This protein binds this small molecule.
Small molecule (SMILES): CC1(C)N=C(N)N=C(N)N1OCC(=O)Nc1ccc(Cl)cc1

Binding-site contacts:
Ligand atom CAQ contacts residue LEU119 of chain 1.A at 3.8 Å (hydrophobic).
Ligand atom NAD contacts residue ALA16 of chain 1.A at 3.6 Å.
Ligand atom NAB contacts residue PHE58 of chain 1.A at 3.3 Å.
Ligand atom CAI contacts residue LEU46 of chain 1.A at 3.9 Å (hydrophobic).
Ligand atom NAB contacts residue ILE14 of chain 1.A at 3.6 Å.
Ligand atom NAF contacts residue PHE58 of chain 1.A at 3.8 Å.
Ligand atom NAG contacts residue NDP1 of chain 1.E at 3.4 Å.
Ligand atom NAH contacts residue ALA16 of chain 1.A at 3.8 Å.
Ligand atom CAJ contacts residue PHE58 of chain 1.A at 3.7 Å (hydrophobic).
Ligand atom CAM contacts residue ASN108 of chain 1.A at 3.5 Å.
Ligand atom NAN contacts residue ASN108 of chain 1.A at 3.2 Å (h-bond).
Ligand atom NAH contacts residue ASP54 of chain 1.A at 3.1 Å (salt-bridge).
Ligand atom CAI contacts residue NDP1 of chain 1.E at 4.0 Å.
Ligand atom CAI contacts residue ALA16 of chain 1.A at 3.9 Å (hydrophobic).
Ligand atom CAA contacts residue NDP1 of chain 1.E at 3.9 Å.
Ligand atom NAH contacts residue CYS15 of chain 1.A at 3.0 Å (h-bond).
Ligand atom CAC contacts residue ALA16 of chain 1.A at 3.9 Å (hydrophobic).
Ligand atom CAC contacts residue PHE58 of chain 1.A at 3.7 Å (hydrophobic).
Ligand atom NAG contacts residue ILE14 of chain 1.A at 3.1 Å (h-bond).
Ligand atom NAG contacts residue LEU164 of chain 1.A at 3.1 Å (h-bond).
Ligand atom CAC contacts residue CYS15 of chain 1.A at 3.7 Å (hydrophobic).
Ligand atom NAB contacts residue CYS15 of chain 1.A at 3.6 Å.
Ligand atom CAE contacts residue ASP54 of chain 1.A at 3.6 Å.
Ligand atom CAC contacts residue ASP54 of chain 1.A at 3.7 Å.
Ligand atom OAV contacts residue LEU164 of chain 1.A at 3.3 Å.
Ligand atom NAH contacts residue ILE14 of chain 1.A at 3.7 Å.
Ligand atom NAH contacts residue THR185 of chain 1.A at 3.8 Å.
Ligand atom CAA contacts residue ILE14 of chain 1.A at 3.9 Å (hydrophobic).
Ligand atom CAI contacts residue ASP54 of chain 1.A at 3.6 Å.
Ligand atom OAV contacts residue ASN108 of chain 1.A at 3.0 Å (h-bond).
Ligand atom CL contacts residue PHE116 of chain 1.A at 3.5 Å.
Ligand atom NAG contacts residue TYR170 of chain 1.A at 3.4 Å (h-bond).
Ligand atom CAJ contacts residue MET55 of chain 1.A at 3.7 Å (hydrophobic).
Ligand atom NAG contacts residue PHE58 of chain 1.A at 3.9 Å.
Ligand atom CL contacts residue PRO113 of chain 1.A at 3.7 Å.
Ligand atom CAL contacts residue PHE58 of chain 1.A at 3.5 Å (hydrophobic).
Ligand atom NAD contacts residue ASP54 of chain 1.A at 2.9 Å (salt-bridge).
Ligand atom OAK contacts residue NDP1 of chain 1.E at 3.7 Å.
Ligand atom CAA contacts residue PHE58 of chain 1.A at 3.5 Å (hydrophobic).
Ligand atom CAJ contacts residue ASP54 of chain 1.A at 3.8 Å.

Sequence of chain 1.A:
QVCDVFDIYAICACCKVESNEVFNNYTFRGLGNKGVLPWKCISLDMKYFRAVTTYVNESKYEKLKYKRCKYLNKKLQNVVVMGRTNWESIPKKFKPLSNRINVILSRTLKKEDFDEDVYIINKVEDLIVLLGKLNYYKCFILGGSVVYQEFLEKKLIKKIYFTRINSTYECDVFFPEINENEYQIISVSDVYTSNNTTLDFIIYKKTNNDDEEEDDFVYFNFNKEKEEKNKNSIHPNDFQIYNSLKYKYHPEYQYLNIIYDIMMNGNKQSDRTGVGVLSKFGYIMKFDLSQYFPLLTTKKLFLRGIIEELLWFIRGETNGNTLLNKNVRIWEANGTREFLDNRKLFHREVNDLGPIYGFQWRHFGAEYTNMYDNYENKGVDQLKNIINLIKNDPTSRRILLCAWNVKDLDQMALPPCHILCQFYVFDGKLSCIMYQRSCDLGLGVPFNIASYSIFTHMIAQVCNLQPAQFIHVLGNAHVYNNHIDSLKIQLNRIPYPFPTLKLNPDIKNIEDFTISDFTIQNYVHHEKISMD